Binding-site contacts:
Ligand atom N8 contacts residue VAL279 of chain 1.A at 3.2 Å (h-bond).
Ligand atom C7 contacts residue TYR248 of chain 1.L at 3.8 Å (hydrophobic).
Ligand atom P2 contacts residue MG1 of chain 1.P at 3.7 Å.
Ligand atom C22 contacts residue THR33 of chain 1.L at 3.6 Å.
Ligand atom N12 contacts residue ARG289 of chain 1.A at 3.5 Å (salt-bridge).
Ligand atom C4 contacts residue ARG41 of chain 1.L at 3.6 Å.
Ligand atom C2 contacts residue GLU250 of chain 1.L at 3.4 Å.
Ligand atom C2 contacts residue TYR248 of chain 1.L at 3.7 Å (hydrophobic).
Ligand atom C29 contacts residue ARG289 of chain 1.A at 3.8 Å.
Ligand atom O25 contacts residue ARG289 of chain 1.A at 3.8 Å.
Ligand atom O13 contacts residue ARG70 of chain 1.L at 3.1 Å (salt-bridge).
Ligand atom N1 contacts residue TYR248 of chain 1.L at 3.7 Å.
Ligand atom P1 contacts residue MG1 of chain 1.P at 3.8 Å.
Ligand atom P4 contacts residue LYS99 of chain 1.L at 3.7 Å.
Ligand atom C31 contacts residue GLU54 of chain 1.A at 3.6 Å.
Ligand atom O9 contacts residue ASN35 of chain 1.L at 3.4 Å (h-bond).
Ligand atom O9 contacts residue ARG41 of chain 1.L at 3.4 Å.
Ligand atom C5 contacts residue TYR248 of chain 1.L at 3.6 Å (hydrophobic).
Ligand atom C3 contacts residue TYR285 of chain 1.L at 3.8 Å (hydrophobic).
Ligand atom O7 contacts residue MG1 of chain 1.P at 2.6 Å.
Ligand atom N1 contacts residue GLU250 of chain 1.L at 3.1 Å (salt-bridge).
Ligand atom O6 contacts residue TYR248 of chain 1.L at 3.4 Å (h-bond).
Ligand atom O1 contacts residue TYR285 of chain 1.L at 2.6 Å (h-bond).
Ligand atom O8 contacts residue ARG41 of chain 1.L at 3.3 Å (salt-bridge).
Ligand atom O18 contacts residue LYS99 of chain 1.L at 3.3 Å (salt-bridge).
Ligand atom N3 contacts residue TYR248 of chain 1.L at 3.7 Å.
Ligand atom O25 contacts residue ASP277 of chain 1.A at 3.6 Å.
Ligand atom C26 contacts residue ARG289 of chain 1.A at 3.7 Å.
Ligand atom C2 contacts residue TYR154 of chain 1.L at 3.5 Å (hydrophobic).
Ligand atom O19 contacts residue LYS99 of chain 1.L at 3.6 Å (salt-bridge).
Ligand atom O1 contacts residue ALA40 of chain 1.L at 3.7 Å.
Ligand atom C11 contacts residue SAH1 of chain 1.GB at 3.6 Å.
Ligand atom N1 contacts residue TYR154 of chain 1.L at 3.5 Å.
Ligand atom N2 contacts residue GLU250 of chain 1.L at 2.7 Å (salt-bridge).
Ligand atom C23 contacts residue LYS99 of chain 1.L at 3.5 Å.
Ligand atom O4 contacts residue TYR248 of chain 1.L at 3.7 Å.
Ligand atom O23 contacts residue ARG289 of chain 1.A at 2.7 Å (salt-bridge).
Ligand atom C30 contacts residue ARG289 of chain 1.A at 3.8 Å.
Ligand atom O10 contacts residue MG1 of chain 1.P at 2.3 Å.
Ligand atom O2 contacts residue ARG41 of chain 1.L at 3.3 Å (salt-bridge).

Sequence of chain 1.L:
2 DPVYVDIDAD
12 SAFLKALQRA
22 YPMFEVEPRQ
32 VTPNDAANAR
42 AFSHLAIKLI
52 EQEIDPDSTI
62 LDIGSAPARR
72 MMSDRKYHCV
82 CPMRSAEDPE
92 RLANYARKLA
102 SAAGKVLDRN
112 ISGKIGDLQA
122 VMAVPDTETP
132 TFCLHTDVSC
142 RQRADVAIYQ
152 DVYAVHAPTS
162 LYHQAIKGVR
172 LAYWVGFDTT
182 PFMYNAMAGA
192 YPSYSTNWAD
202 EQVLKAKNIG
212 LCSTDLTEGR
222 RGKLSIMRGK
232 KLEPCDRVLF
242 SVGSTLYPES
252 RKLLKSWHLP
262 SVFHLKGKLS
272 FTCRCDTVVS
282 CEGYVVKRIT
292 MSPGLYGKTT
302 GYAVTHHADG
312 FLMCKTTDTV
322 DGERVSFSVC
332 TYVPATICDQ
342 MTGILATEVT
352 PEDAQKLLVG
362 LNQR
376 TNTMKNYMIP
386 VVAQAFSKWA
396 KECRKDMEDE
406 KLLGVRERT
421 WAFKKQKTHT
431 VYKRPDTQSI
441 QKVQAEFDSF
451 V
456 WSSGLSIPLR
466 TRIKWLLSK

The protein below binds the small molecule below.
Small molecule (SMILES): CO[C@@H]1[C@H](OP(=O)(O)OC[C@H]2O[C@H](n3ccc(=O)[nH]c3=O)[C@H](O)[C@@H]2O)[C@@H](COP(=O)(O)OP(=O)(O)OP(=O)(O)OC[C@H]2O[C@@H](N3CN(C)c4c3nc(N)[nH]c4=O)[C@H](O)[C@@H]2O)O[C@H]1N1CNc2c(N)ncnc21

Sequence of chain 1.A:
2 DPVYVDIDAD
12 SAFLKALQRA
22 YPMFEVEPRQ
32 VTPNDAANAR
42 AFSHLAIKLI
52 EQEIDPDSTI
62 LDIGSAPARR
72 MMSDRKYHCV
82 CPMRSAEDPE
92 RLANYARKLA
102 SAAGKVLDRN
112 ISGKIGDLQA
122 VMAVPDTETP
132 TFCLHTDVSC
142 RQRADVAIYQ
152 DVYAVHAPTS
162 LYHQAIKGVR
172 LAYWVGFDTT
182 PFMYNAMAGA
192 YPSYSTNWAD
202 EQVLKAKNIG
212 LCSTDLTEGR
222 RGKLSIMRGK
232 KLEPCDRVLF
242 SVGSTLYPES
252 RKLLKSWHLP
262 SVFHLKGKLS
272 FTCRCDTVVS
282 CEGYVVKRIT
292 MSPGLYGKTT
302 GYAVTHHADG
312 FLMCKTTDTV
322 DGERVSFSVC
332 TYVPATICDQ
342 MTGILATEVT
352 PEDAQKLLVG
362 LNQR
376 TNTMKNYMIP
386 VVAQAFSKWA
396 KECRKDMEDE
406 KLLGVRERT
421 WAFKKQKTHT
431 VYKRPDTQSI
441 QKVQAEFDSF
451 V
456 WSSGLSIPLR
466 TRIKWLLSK